Sequence of chain 21.A:
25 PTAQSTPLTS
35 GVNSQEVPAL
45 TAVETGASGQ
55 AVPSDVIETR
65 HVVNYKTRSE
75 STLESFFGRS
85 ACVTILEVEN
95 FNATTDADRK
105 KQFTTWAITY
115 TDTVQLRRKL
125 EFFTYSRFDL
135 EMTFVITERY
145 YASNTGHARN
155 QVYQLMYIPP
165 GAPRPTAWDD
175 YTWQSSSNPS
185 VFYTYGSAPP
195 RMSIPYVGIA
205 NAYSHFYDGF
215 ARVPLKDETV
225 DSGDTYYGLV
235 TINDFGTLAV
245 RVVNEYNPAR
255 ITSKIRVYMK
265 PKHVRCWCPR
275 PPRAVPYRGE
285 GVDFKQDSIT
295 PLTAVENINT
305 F

The small molecule below binds the protein below.
Small molecule (SMILES): CCCCO[C@]1(C(=O)O)C[C@H](O)[C@@H](NC(C)=O)[C@H]([C@H](O)[C@H](O)CO)O1

Binding-site contacts:
Ligand atom C3 contacts residue PRO252 of chain 25.A at 4.3 Å (hydrophobic).
Ligand atom C11 contacts residue ARG143 of chain 21.A at 3.9 Å.
Ligand atom C11 contacts residue TYR250 of chain 25.A at 3.1 Å (hydrophobic).
Ligand atom O4 contacts residue ASN251 of chain 25.A at 4.3 Å.
Ligand atom O1B contacts residue SER147 of chain 21.A at 2.6 Å (h-bond).
Ligand atom O1B contacts residue ALA146 of chain 21.A at 4.3 Å.
Ligand atom C1 contacts residue SER147 of chain 21.A at 3.6 Å.
Ligand atom C7 contacts residue TYR145 of chain 21.A at 3.9 Å (hydrophobic).
Ligand atom O9 contacts residue TYR145 of chain 21.A at 4.3 Å.
Ligand atom C10 contacts residue TYR250 of chain 25.A at 2.9 Å (hydrophobic).
Ligand atom C10 contacts residue TYR145 of chain 21.A at 3.6 Å (hydrophobic).
Ligand atom N5 contacts residue TYR145 of chain 21.A at 2.6 Å (h-bond).
Ligand atom O1A contacts residue SER147 of chain 21.A at 3.1 Å (h-bond).
Ligand atom O4 contacts residue TYR145 of chain 21.A at 4.1 Å.
Ligand atom C9 contacts residue TYR145 of chain 21.A at 4.2 Å (hydrophobic).
Ligand atom O4 contacts residue TYR250 of chain 25.A at 3.0 Å.
Ligand atom C6 contacts residue ALA146 of chain 21.A at 4.3 Å (hydrophobic).
Ligand atom O10 contacts residue TYR250 of chain 25.A at 2.3 Å (h-bond).
Ligand atom C4 contacts residue TYR250 of chain 25.A at 4.3 Å (hydrophobic).
Ligand atom C6 contacts residue TYR145 of chain 21.A at 3.4 Å (hydrophobic).
Ligand atom O8 contacts residue ALA146 of chain 21.A at 3.4 Å.
Ligand atom C5 contacts residue TYR145 of chain 21.A at 3.4 Å (hydrophobic).
Ligand atom C8 contacts residue ALA146 of chain 21.A at 4.4 Å (hydrophobic).
Ligand atom C1 contacts residue ALA146 of chain 21.A at 4.0 Å (hydrophobic).
Ligand atom C1 contacts residue PRO252 of chain 25.A at 4.1 Å (hydrophobic).
Ligand atom O4 contacts residue PRO252 of chain 25.A at 4.0 Å.
Ligand atom C4 contacts residue PRO252 of chain 25.A at 4.3 Å (hydrophobic).
Ligand atom O10 contacts residue ASN96 of chain 25.A at 4.3 Å.
Ligand atom O1B contacts residue PRO252 of chain 25.A at 3.4 Å.
Ligand atom C11 contacts residue TYR145 of chain 21.A at 3.8 Å (hydrophobic).
Ligand atom O1A contacts residue ALA146 of chain 21.A at 3.2 Å.
Ligand atom O1A contacts residue ASN148 of chain 21.A at 4.5 Å.
Ligand atom N5 contacts residue TYR250 of chain 25.A at 3.9 Å.
Ligand atom C4 contacts residue TYR145 of chain 21.A at 3.6 Å (hydrophobic).

Sequence of chain 25.A:
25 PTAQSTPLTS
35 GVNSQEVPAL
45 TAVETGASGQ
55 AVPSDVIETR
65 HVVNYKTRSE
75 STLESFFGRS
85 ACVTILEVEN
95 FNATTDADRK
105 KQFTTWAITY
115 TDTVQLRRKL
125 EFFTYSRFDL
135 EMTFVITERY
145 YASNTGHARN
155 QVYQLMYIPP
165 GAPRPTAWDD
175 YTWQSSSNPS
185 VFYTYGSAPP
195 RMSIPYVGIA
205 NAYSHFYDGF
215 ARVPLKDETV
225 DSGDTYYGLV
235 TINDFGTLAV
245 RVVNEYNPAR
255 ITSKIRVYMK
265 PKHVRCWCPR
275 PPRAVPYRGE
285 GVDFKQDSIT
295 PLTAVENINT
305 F